The protein below binds the small molecule below.
Small molecule (SMILES): CC(=O)N[C@@H]1[C@@H](O)[C@H](O)[C@@H](CO)O[C@H]1O

Sequence of chain 1.A:
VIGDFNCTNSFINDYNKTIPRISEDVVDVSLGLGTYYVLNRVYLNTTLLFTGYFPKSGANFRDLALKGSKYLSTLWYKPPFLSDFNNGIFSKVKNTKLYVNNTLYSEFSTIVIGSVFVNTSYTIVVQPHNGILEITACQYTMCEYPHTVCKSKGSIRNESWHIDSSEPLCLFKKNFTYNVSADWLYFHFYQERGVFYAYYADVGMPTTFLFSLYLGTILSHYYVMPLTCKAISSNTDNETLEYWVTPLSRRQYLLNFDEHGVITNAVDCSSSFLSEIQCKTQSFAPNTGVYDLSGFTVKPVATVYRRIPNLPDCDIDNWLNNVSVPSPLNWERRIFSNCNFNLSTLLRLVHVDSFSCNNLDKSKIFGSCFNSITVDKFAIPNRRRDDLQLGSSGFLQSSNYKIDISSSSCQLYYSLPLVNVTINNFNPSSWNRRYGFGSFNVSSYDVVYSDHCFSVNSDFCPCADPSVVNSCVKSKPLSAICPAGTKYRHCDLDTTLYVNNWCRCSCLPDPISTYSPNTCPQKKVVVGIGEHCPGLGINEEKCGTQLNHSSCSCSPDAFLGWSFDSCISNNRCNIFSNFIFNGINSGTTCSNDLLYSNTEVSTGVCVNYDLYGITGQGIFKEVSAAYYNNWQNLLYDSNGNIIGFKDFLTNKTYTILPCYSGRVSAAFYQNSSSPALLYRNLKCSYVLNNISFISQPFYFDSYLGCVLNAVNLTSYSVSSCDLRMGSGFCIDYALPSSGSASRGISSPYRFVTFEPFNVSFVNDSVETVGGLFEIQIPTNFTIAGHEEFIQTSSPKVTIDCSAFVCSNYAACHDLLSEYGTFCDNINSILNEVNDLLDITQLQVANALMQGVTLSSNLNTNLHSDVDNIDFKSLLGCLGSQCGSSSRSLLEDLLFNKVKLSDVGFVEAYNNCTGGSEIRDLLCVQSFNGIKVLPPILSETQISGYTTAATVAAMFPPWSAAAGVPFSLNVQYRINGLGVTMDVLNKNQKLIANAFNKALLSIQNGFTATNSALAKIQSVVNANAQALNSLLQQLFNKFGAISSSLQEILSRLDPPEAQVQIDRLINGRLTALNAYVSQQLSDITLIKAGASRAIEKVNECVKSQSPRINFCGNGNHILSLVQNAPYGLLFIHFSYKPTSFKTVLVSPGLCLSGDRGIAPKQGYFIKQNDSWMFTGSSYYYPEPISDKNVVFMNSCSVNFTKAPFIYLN

Binding-site contacts:
Ligand atom O5 contacts residue ASN171 of chain 1.A at 2.4 Å (h-bond).
Ligand atom C7 contacts residue ASN171 of chain 1.A at 3.7 Å.
Ligand atom C5 contacts residue ASN171 of chain 1.A at 3.7 Å.
Ligand atom C1 contacts residue ASN171 of chain 1.A at 1.4 Å.
Ligand atom C4 contacts residue ASN171 of chain 1.A at 4.2 Å.
Ligand atom N2 contacts residue ASN171 of chain 1.A at 2.9 Å (h-bond).
Ligand atom C3 contacts residue ASN171 of chain 1.A at 3.8 Å.
Ligand atom O7 contacts residue ASN171 of chain 1.A at 4.1 Å.
Ligand atom C8 contacts residue ILE169 of chain 1.A at 3.6 Å (hydrophobic).
Ligand atom C2 contacts residue ASN171 of chain 1.A at 2.5 Å.